Sequence of chain 1.E:
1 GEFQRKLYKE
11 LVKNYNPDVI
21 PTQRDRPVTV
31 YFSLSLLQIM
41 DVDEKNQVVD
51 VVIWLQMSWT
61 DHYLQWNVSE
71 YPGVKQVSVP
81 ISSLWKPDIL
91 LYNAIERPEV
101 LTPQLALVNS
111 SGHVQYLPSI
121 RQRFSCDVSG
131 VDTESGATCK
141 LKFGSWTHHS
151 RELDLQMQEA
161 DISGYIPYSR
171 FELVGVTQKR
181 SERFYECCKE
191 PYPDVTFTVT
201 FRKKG

Sequence of chain 1.A:
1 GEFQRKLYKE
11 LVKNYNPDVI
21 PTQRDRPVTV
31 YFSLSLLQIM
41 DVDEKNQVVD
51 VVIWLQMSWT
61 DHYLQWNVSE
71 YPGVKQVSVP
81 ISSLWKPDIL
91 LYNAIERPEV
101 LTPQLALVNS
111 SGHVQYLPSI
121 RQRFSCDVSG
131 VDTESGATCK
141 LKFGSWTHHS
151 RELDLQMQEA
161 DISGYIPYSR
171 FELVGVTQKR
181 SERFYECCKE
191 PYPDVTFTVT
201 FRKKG

Binding-site contacts:
Ligand atom O07 contacts residue GLN104 of chain 1.A at 3.8 Å.
Ligand atom N14 contacts residue GLN122 of chain 1.E at 3.8 Å.
Ligand atom C09 contacts residue ILE89 of chain 1.E at 3.0 Å (hydrophobic).
Ligand atom C12 contacts residue GLN122 of chain 1.E at 4.1 Å.
Ligand atom C10 contacts residue ILE89 of chain 1.E at 3.4 Å (hydrophobic).
Ligand atom C06 contacts residue THR102 of chain 1.A at 3.7 Å.
Ligand atom C12 contacts residue PRO98 of chain 1.E at 4.1 Å (hydrophobic).
Ligand atom N03 contacts residue PRO103 of chain 1.A at 4.0 Å.
Ligand atom C08 contacts residue LEU90 of chain 1.E at 4.2 Å (hydrophobic).
Ligand atom C05 contacts residue PRO103 of chain 1.A at 3.8 Å (hydrophobic).
Ligand atom C04 contacts residue THR102 of chain 1.A at 3.7 Å.
Ligand atom BR2 contacts residue GLN122 of chain 1.E at 3.5 Å.
Ligand atom C04 contacts residue LEU101 of chain 1.A at 3.3 Å (hydrophobic).
Ligand atom BR1 contacts residue ILE89 of chain 1.E at 3.6 Å.
Ligand atom O01 contacts residue PRO98 of chain 1.E at 3.8 Å.
Ligand atom C08 contacts residue LEU91 of chain 1.E at 4.3 Å (hydrophobic).
Ligand atom C08 contacts residue ILE89 of chain 1.E at 3.9 Å (hydrophobic).
Ligand atom C02 contacts residue LEU101 of chain 1.A at 3.5 Å (hydrophobic).
Ligand atom C02 contacts residue PRO98 of chain 1.E at 4.0 Å (hydrophobic).
Ligand atom O01 contacts residue LEU101 of chain 1.A at 2.7 Å (h-bond).
Ligand atom C12 contacts residue ILE89 of chain 1.E at 4.3 Å (hydrophobic).
Ligand atom BR2 contacts residue LEU91 of chain 1.E at 3.6 Å.
Ligand atom O07 contacts residue ARG97 of chain 1.E at 2.7 Å (salt-bridge).
Ligand atom BR1 contacts residue LEU55 of chain 1.E at 3.5 Å.
Ligand atom N14 contacts residue LEU91 of chain 1.E at 3.8 Å.
Ligand atom O07 contacts residue PRO103 of chain 1.A at 4.1 Å.
Ligand atom C08 contacts residue PRO98 of chain 1.E at 3.9 Å (hydrophobic).
Ligand atom C09 contacts residue LEU90 of chain 1.E at 4.2 Å (hydrophobic).
Ligand atom O07 contacts residue VAL100 of chain 1.A at 3.5 Å (h-bond).
Ligand atom N03 contacts residue LEU101 of chain 1.A at 3.6 Å.
Ligand atom C06 contacts residue ARG97 of chain 1.E at 3.1 Å.
Ligand atom C05 contacts residue THR102 of chain 1.A at 3.7 Å.
Ligand atom C02 contacts residue LEU90 of chain 1.E at 4.0 Å (hydrophobic).
Ligand atom BR2 contacts residue ILE120 of chain 1.E at 3.2 Å.
Ligand atom C12 contacts residue LEU91 of chain 1.E at 3.9 Å (hydrophobic).
Ligand atom N14 contacts residue PRO98 of chain 1.E at 3.7 Å.
Ligand atom C04 contacts residue PRO103 of chain 1.A at 3.8 Å (hydrophobic).
Ligand atom BR2 contacts residue PHE143 of chain 1.E at 3.7 Å.
Ligand atom O07 contacts residue THR102 of chain 1.A at 2.7 Å (h-bond).
Ligand atom O01 contacts residue LEU90 of chain 1.E at 3.8 Å.

The small molecule below binds the protein below.
Small molecule (SMILES): O=C(NCCCO)c1cc(Br)c(Br)[nH]1